Binding-site contacts:
Ligand atom O contacts residue GLY190 of chain 1.J at 4.3 Å.
Ligand atom CA contacts residue TRP156 of chain 1.J at 3.6 Å (hydrophobic).
Ligand atom CA contacts residue NAP1 of chain 1.WA at 4.0 Å.
Ligand atom N contacts residue ILE146 of chain 1.J at 4.0 Å.
Ligand atom O contacts residue SER145 of chain 1.J at 2.7 Å (h-bond).
Ligand atom C contacts residue SER145 of chain 1.J at 3.8 Å.
Ligand atom CM contacts residue TRP156 of chain 1.J at 3.6 Å (hydrophobic).
Ligand atom N contacts residue GLU253 of chain 1.L at 2.7 Å (salt-bridge).
Ligand atom CM contacts residue LEU197 of chain 1.J at 3.9 Å (hydrophobic).
Ligand atom CM contacts residue NAP1 of chain 1.WA at 3.9 Å.
Ligand atom CA contacts residue GLU253 of chain 1.L at 3.3 Å.
Ligand atom CA contacts residue THR147 of chain 1.J at 3.5 Å.
Ligand atom N contacts residue TYR204 of chain 1.J at 4.2 Å.
Ligand atom O contacts residue TYR159 of chain 1.J at 3.0 Å (h-bond).
Ligand atom C contacts residue GLY190 of chain 1.J at 4.2 Å.
Ligand atom CM contacts residue PHE97 of chain 1.J at 3.8 Å (hydrophobic).
Ligand atom N contacts residue GLY190 of chain 1.J at 2.9 Å (h-bond).
Ligand atom C contacts residue NAP1 of chain 1.WA at 3.5 Å.
Ligand atom CA contacts residue TYR204 of chain 1.J at 3.4 Å (hydrophobic).
Ligand atom O contacts residue THR147 of chain 1.J at 3.4 Å (h-bond).
Ligand atom C contacts residue TYR159 of chain 1.J at 3.6 Å (hydrophobic).
Ligand atom CA contacts residue ASN191 of chain 1.J at 3.4 Å.
Ligand atom CA contacts residue GLY190 of chain 1.J at 3.5 Å.
Ligand atom N contacts residue THR147 of chain 1.J at 2.8 Å (h-bond).
Ligand atom N contacts residue SER145 of chain 1.J at 3.6 Å (h-bond).
Ligand atom N contacts residue TRP156 of chain 1.J at 4.5 Å.
Ligand atom CM contacts residue TYR159 of chain 1.J at 3.5 Å (hydrophobic).
Ligand atom N contacts residue ASN191 of chain 1.J at 3.8 Å.
Ligand atom N contacts residue NAP1 of chain 1.WA at 4.2 Å.
Ligand atom O contacts residue NAP1 of chain 1.WA at 3.1 Å.
Ligand atom C contacts residue TRP156 of chain 1.J at 4.0 Å (hydrophobic).
Ligand atom C contacts residue THR147 of chain 1.J at 3.7 Å.
Ligand atom CA contacts residue LEU197 of chain 1.J at 4.5 Å (hydrophobic).
Ligand atom CA contacts residue SER145 of chain 1.J at 4.3 Å.

The protein below binds the small molecule below.
Small molecule (SMILES): CC(=O)CN

Sequence of chain 1.L:
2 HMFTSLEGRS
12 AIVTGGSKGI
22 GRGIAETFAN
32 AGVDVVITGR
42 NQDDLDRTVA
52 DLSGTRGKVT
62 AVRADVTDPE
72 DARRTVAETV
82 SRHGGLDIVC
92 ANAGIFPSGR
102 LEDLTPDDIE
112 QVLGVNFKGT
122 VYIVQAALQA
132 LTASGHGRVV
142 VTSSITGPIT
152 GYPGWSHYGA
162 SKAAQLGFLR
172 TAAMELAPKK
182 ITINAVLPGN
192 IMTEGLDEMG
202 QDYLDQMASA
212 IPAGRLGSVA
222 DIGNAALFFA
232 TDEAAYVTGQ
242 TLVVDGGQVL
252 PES

Sequence of chain 1.J:
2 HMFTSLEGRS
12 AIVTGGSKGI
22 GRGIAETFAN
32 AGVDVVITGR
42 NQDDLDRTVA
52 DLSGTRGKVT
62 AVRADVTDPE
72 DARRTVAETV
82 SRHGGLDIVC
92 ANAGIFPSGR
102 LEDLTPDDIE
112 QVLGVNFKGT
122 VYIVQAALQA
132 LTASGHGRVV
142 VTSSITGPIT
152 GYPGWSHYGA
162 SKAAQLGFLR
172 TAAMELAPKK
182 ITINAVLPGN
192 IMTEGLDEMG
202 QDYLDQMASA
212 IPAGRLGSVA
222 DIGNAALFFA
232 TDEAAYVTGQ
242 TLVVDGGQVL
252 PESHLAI